Sequence of chain 1.A:
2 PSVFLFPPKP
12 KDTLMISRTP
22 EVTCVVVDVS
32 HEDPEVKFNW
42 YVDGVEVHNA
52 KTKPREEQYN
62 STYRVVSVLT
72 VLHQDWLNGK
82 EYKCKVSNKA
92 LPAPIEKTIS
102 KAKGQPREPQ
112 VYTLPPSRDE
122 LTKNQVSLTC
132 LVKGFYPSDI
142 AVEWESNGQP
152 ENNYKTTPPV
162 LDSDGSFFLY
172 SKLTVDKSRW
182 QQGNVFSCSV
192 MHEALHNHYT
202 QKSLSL

This protein binds this small molecule.
Small molecule (SMILES): CC(=O)N[C@H]1[C@H](O[C@H]2[C@H](O)[C@@H](NC(C)=O)CO[C@@H]2CO[C@H]2O[C@@H](C)[C@@H](O)[C@@H](O)[C@@H]2O)O[C@H](CO)[C@@H](O[C@@H]2O[C@H](CO[C@H]3O[C@H](CO)[C@@H](O)[C@H](O)[C@@H]3O[C@@H]3O[C@H](CO)[C@@H](O[C@@H]4O[C@H](CO)[C@H](O)[C@H](O)[C@H]4O)[C@H](O)[C@H]3NC(C)=O)[C@@H](O)[C@H](O[C@H]3O[C@H](CO)[C@@H](O)[C@H](O[C@@H]4O[C@H](CO)[C@@H](O)[C@H](O)[C@H]4NC(C)=O)[C@@H]3O)[C@@H]2O)[C@@H]1O

Binding-site contacts:
Ligand atom C8 contacts residue ARG65 of chain 1.A at 3.3 Å.
Ligand atom O5 contacts residue THR63 of chain 1.A at 3.5 Å (h-bond).
Ligand atom C3 contacts residue LYS10 of chain 1.A at 3.4 Å.
Ligand atom O6 contacts residue GLN59 of chain 1.A at 3.0 Å.
Ligand atom O6 contacts residue MAN6 of chain 1.D at 3.6 Å.
Ligand atom C5 contacts residue ASP29 of chain 1.A at 3.6 Å.
Ligand atom C6 contacts residue GLN59 of chain 1.A at 3.3 Å.
Ligand atom C5 contacts residue ASN61 of chain 1.A at 3.7 Å.
Ligand atom O3 contacts residue GLU22 of chain 1.A at 3.4 Å.
Ligand atom O7 contacts residue ASN61 of chain 1.A at 3.7 Å.
Ligand atom O5 contacts residue PHE7 of chain 1.A at 3.1 Å.
Ligand atom C8 contacts residue LYS98 of chain 1.A at 3.2 Å.
Ligand atom C6 contacts residue LYS10 of chain 1.A at 3.3 Å.
Ligand atom C1 contacts residue ASN61 of chain 1.A at 1.4 Å.
Ligand atom O5 contacts residue ASN61 of chain 1.A at 2.4 Å (h-bond).
Ligand atom O7 contacts residue ASP29 of chain 1.A at 2.8 Å (salt-bridge).
Ligand atom C2 contacts residue LYS10 of chain 1.A at 3.4 Å.
Ligand atom O2 contacts residue PRO8 of chain 1.A at 3.4 Å (h-bond).
Ligand atom C5 contacts residue PHE7 of chain 1.A at 3.7 Å (hydrophobic).
Ligand atom O7 contacts residue ARG65 of chain 1.A at 3.5 Å.
Ligand atom C1 contacts residue THR63 of chain 1.A at 3.7 Å.
Ligand atom O4 contacts residue ASP29 of chain 1.A at 3.6 Å.
Ligand atom C4 contacts residue ASP29 of chain 1.A at 3.6 Å.
Ligand atom O3 contacts residue LYS10 of chain 1.A at 3.7 Å.
Ligand atom N2 contacts residue ASN61 of chain 1.A at 2.9 Å (h-bond).
Ligand atom C7 contacts residue ASN61 of chain 1.A at 3.5 Å.
Ligand atom O2 contacts residue GLN59 of chain 1.A at 3.1 Å.
Ligand atom C2 contacts residue THR24 of chain 1.A at 3.7 Å.
Ligand atom C3 contacts residue ASP29 of chain 1.A at 3.1 Å.
Ligand atom O2 contacts residue TYR60 of chain 1.A at 3.0 Å.
Ligand atom C7 contacts residue ARG65 of chain 1.A at 3.6 Å.
Ligand atom O2 contacts residue THR24 of chain 1.A at 3.0 Å (h-bond).
Ligand atom C6 contacts residue MAN6 of chain 1.D at 3.3 Å.
Ligand atom C4 contacts residue LYS10 of chain 1.A at 2.5 Å.
Ligand atom O4 contacts residue LYS10 of chain 1.A at 1.3 Å (salt-bridge).
Ligand atom O3 contacts residue ARG65 of chain 1.A at 3.4 Å (salt-bridge).
Ligand atom C2 contacts residue ASN61 of chain 1.A at 2.5 Å.
Ligand atom C5 contacts residue LYS10 of chain 1.A at 3.0 Å.
Ligand atom C6 contacts residue PHE7 of chain 1.A at 3.5 Å (hydrophobic).
Ligand atom O5 contacts residue LYS10 of chain 1.A at 3.0 Å (salt-bridge).